The protein below binds the small molecule below.
Small molecule (SMILES): CC(C)C[C@H](NC(=O)OCC1C[C@H]2CCC[C@@H](C1)C2)C(=O)N[C@@H](C[C@@H]1CCNC1=O)C(O)S(=O)(=O)O

Sequence of chain 1.B:
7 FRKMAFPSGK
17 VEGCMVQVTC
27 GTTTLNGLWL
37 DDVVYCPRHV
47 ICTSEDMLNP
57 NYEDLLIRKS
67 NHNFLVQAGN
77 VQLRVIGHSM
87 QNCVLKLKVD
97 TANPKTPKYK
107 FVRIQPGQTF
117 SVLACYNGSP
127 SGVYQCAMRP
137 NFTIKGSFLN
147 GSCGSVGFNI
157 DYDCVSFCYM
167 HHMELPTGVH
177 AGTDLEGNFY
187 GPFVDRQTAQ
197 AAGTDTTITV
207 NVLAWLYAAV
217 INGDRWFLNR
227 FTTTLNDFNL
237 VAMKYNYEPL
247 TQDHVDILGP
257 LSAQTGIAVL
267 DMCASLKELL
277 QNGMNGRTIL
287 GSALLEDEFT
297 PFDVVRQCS

Binding-site contacts:
Ligand atom N11 contacts residue CYS149 of chain 1.B at 3.0 Å (h-bond).
Ligand atom O10 contacts residue HIS45 of chain 1.B at 2.8 Å (h-bond).
Ligand atom C08 contacts residue Y911 of chain 1.F at 0.0 Å.
Ligand atom C15 contacts residue Y911 of chain 1.F at 0.0 Å.
Ligand atom C14 contacts residue Y911 of chain 1.F at 0.0 Å.
Ligand atom C22 contacts residue Y911 of chain 1.F at 0.0 Å.
Ligand atom C09 contacts residue CYS149 of chain 1.B at 1.8 Å (hydrophobic).
Ligand atom O31 contacts residue Y911 of chain 1.F at 0.0 Å (h-bond).
Ligand atom O10 contacts residue Y911 of chain 1.F at 1.4 Å.
Ligand atom O01 contacts residue HIS167 of chain 1.B at 2.8 Å (h-bond).
Ligand atom C29 contacts residue Y911 of chain 1.F at 0.0 Å.
Ligand atom C06 contacts residue Y911 of chain 1.F at 0.0 Å.
Ligand atom O20 contacts residue Y911 of chain 1.F at 0.0 Å (h-bond).
Ligand atom C12 contacts residue Y911 of chain 1.F at 0.0 Å.
Ligand atom O10 contacts residue CYS149 of chain 1.B at 2.6 Å (h-bond).
Ligand atom N11 contacts residue Y911 of chain 1.F at 0.0 Å (h-bond).
Ligand atom C30 contacts residue Y911 of chain 1.F at 0.0 Å.
Ligand atom C17 contacts residue Y911 of chain 1.F at 0.0 Å.
Ligand atom N11 contacts residue HIS168 of chain 1.B at 2.9 Å (h-bond).
Ligand atom O01 contacts residue Y911 of chain 1.F at 0.0 Å (h-bond).
Ligand atom N18 contacts residue GLN193 of chain 1.B at 3.0 Å (h-bond).
Ligand atom C26 contacts residue Y911 of chain 1.F at 0.0 Å.
Ligand atom C27 contacts residue Y911 of chain 1.F at 0.0 Å.
Ligand atom C25 contacts residue Y911 of chain 1.F at 0.0 Å.
Ligand atom C05 contacts residue Y911 of chain 1.F at 0.0 Å.
Ligand atom C21 contacts residue Y911 of chain 1.F at 0.0 Å.
Ligand atom O32 contacts residue Y911 of chain 1.F at 0.1 Å (h-bond).
Ligand atom N03 contacts residue Y911 of chain 1.F at 0.0 Å (h-bond).
Ligand atom C13 contacts residue Y911 of chain 1.F at 0.0 Å.
Ligand atom C04 contacts residue Y911 of chain 1.F at 0.0 Å.
Ligand atom C28 contacts residue Y911 of chain 1.F at 0.0 Å.
Ligand atom C16 contacts residue Y911 of chain 1.F at 0.0 Å.
Ligand atom C07 contacts residue Y911 of chain 1.F at 0.0 Å.
Ligand atom C09 contacts residue Y911 of chain 1.F at 0.0 Å.
Ligand atom C23 contacts residue Y911 of chain 1.F at 0.0 Å.
Ligand atom C02 contacts residue Y911 of chain 1.F at 0.0 Å.
Ligand atom C08 contacts residue CYS149 of chain 1.B at 2.7 Å (hydrophobic).
Ligand atom N18 contacts residue Y911 of chain 1.F at 0.0 Å (h-bond).
Ligand atom C19 contacts residue Y911 of chain 1.F at 0.0 Å.
Ligand atom C24 contacts residue Y911 of chain 1.F at 0.0 Å.